Binding-site contacts:
Ligand atom O7 contacts residue ASN117 of chain 1.E at 3.6 Å.
Ligand atom C1 contacts residue ASN117 of chain 1.E at 1.4 Å.
Ligand atom C8 contacts residue SER116 of chain 1.E at 4.5 Å.
Ligand atom C5 contacts residue ASN117 of chain 1.E at 3.6 Å.
Ligand atom C2 contacts residue ASN117 of chain 1.E at 2.6 Å.
Ligand atom N2 contacts residue ASN117 of chain 1.E at 3.0 Å (h-bond).
Ligand atom N2 contacts residue ARG115 of chain 1.E at 4.0 Å.
Ligand atom C3 contacts residue ASN117 of chain 1.E at 3.9 Å.
Ligand atom O3 contacts residue ARG115 of chain 1.E at 4.0 Å.
Ligand atom O6 contacts residue ARG115 of chain 1.E at 4.3 Å.
Ligand atom C2 contacts residue SER119 of chain 1.E at 4.2 Å.
Ligand atom O5 contacts residue ASN117 of chain 1.E at 2.4 Å (h-bond).
Ligand atom C7 contacts residue ASN117 of chain 1.E at 3.5 Å.
Ligand atom C2 contacts residue ARG115 of chain 1.E at 4.3 Å.
Ligand atom C4 contacts residue ASN117 of chain 1.E at 4.3 Å.

Sequence of chain 1.E:
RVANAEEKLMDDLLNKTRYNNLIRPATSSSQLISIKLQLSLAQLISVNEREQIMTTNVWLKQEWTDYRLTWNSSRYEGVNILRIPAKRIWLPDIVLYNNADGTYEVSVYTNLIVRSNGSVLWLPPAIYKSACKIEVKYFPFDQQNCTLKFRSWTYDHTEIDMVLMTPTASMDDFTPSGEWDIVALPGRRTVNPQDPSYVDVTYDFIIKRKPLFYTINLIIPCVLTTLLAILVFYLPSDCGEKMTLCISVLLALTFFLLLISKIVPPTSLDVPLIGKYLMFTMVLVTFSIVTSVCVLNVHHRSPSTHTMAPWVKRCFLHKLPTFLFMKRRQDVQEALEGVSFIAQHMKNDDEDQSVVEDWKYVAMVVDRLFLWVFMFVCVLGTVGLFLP

This protein binds this small molecule.
Small molecule (SMILES): CC(=O)N[C@H]1[C@H](O[C@H]2[C@H](O)[C@@H](NC(C)=O)CO[C@@H]2CO)O[C@H](CO)[C@@H](O[C@@H]2O[C@H](CO)[C@@H](O)[C@H](O)[C@@H]2O)[C@@H]1O